This protein binds this small molecule.
Small molecule (SMILES): C[C@H](N)C(=O)N[C@@H](Cc1c[nH]cn1)C(=O)N[C@@H](COP(=O)(O)O)C(=O)N[C@@H](CO)C(=O)N1CCC[C@H]1C=O

Binding-site contacts:
Ligand atom N contacts residue LEU179 of chain 2.A at 3.6 Å.
Ligand atom P contacts residue TYR135 of chain 2.A at 3.8 Å.
Ligand atom N contacts residue GLU187 of chain 2.A at 3.4 Å (salt-bridge).
Ligand atom O contacts residue LYS54 of chain 2.A at 3.3 Å (salt-bridge).
Ligand atom C contacts residue ASN231 of chain 2.A at 3.7 Å.
Ligand atom P contacts residue LYS54 of chain 2.A at 3.8 Å.
Ligand atom N contacts residue ASN180 of chain 2.A at 2.9 Å (h-bond).
Ligand atom P contacts residue ARG61 of chain 2.A at 3.7 Å.
Ligand atom C contacts residue LEU179 of chain 2.A at 3.6 Å (hydrophobic).
Ligand atom CB contacts residue GLU187 of chain 2.A at 3.5 Å.
Ligand atom CD2 contacts residue ASN231 of chain 2.A at 3.1 Å.
Ligand atom O1P contacts residue ARG134 of chain 2.A at 2.8 Å (salt-bridge).
Ligand atom O2P contacts residue LYS54 of chain 2.A at 2.7 Å (salt-bridge).
Ligand atom CB contacts residue ASN231 of chain 2.A at 3.5 Å.
Ligand atom O contacts residue VAL183 of chain 2.A at 3.4 Å.
Ligand atom CD contacts residue LEU227 of chain 2.A at 3.8 Å (hydrophobic).
Ligand atom P contacts residue ARG134 of chain 2.A at 3.8 Å.
Ligand atom CB contacts residue ASN231 of chain 2.A at 3.7 Å.
Ligand atom CG contacts residue ASN231 of chain 2.A at 3.6 Å.
Ligand atom OG contacts residue GLY176 of chain 2.A at 3.5 Å (h-bond).
Ligand atom CB contacts residue TRP235 of chain 2.A at 3.7 Å (hydrophobic).
Ligand atom O contacts residue LEU179 of chain 2.A at 3.6 Å.
Ligand atom CA contacts residue ASN180 of chain 2.A at 3.4 Å.
Ligand atom O3P contacts residue ARG134 of chain 2.A at 2.8 Å (salt-bridge).
Ligand atom CB contacts residue ASN180 of chain 2.A at 3.3 Å.
Ligand atom O contacts residue ASN231 of chain 2.A at 2.9 Å (h-bond).
Ligand atom C contacts residue ASN180 of chain 2.A at 3.6 Å.
Ligand atom O contacts residue LYS54 of chain 2.A at 3.7 Å.
Ligand atom O2P contacts residue ARG61 of chain 2.A at 2.9 Å (salt-bridge).
Ligand atom CA contacts residue ASN231 of chain 2.A at 3.6 Å.
Ligand atom O3P contacts residue LYS54 of chain 2.A at 3.4 Å.
Ligand atom C contacts residue ASN231 of chain 2.A at 3.8 Å.
Ligand atom N contacts residue ASN231 of chain 2.A at 2.8 Å (h-bond).
Ligand atom O3P contacts residue TYR135 of chain 2.A at 2.6 Å (h-bond).
Ligand atom OG contacts residue ASN180 of chain 2.A at 3.4 Å (h-bond).
Ligand atom NE2 contacts residue ASP230 of chain 2.A at 3.9 Å.
Ligand atom CD2 contacts residue ASP230 of chain 2.A at 3.7 Å.
Ligand atom O1P contacts residue ARG61 of chain 2.A at 2.9 Å (salt-bridge).
Ligand atom CA contacts residue ASN231 of chain 2.A at 3.7 Å.
Ligand atom CB contacts residue ASN180 of chain 2.A at 3.9 Å.

Sequence of chain 2.A:
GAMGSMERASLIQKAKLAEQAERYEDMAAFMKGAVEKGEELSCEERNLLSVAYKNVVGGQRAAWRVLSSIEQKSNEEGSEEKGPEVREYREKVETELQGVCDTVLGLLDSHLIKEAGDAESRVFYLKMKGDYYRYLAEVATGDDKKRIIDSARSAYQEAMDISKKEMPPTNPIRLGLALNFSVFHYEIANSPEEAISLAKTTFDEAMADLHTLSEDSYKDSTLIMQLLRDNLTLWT